This small molecule binds to this protein.
Small molecule (SMILES): CC(=O)N[C@H]1[C@H](O[C@H]2[C@H](O[C@@H]3O[C@@H](C)[C@@H](O)[C@@H](O)[C@@H]3O)[C@@H](NC(C)=O)CO[C@@H]2CO)O[C@H](CO)[C@@H](O[C@@H]2O[C@H](CO)[C@@H](O)[C@H](O)[C@@H]2O)[C@@H]1O

Sequence of chain 1.A:
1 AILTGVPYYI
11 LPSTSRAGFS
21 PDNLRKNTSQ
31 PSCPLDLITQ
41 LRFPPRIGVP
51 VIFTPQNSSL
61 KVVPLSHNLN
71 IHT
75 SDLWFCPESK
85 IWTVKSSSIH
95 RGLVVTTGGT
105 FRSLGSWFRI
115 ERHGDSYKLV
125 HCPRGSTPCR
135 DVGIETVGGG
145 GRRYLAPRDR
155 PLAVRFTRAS

Sequence of chain 1.B:
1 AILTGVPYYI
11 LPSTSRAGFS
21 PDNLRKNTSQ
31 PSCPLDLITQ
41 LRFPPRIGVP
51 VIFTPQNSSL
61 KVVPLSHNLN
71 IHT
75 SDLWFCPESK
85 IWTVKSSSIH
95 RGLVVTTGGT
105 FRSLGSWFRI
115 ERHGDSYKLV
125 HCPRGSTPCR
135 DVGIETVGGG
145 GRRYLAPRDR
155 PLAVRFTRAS

Binding-site contacts:
Ligand atom O5 contacts residue PHE79 of chain 1.A at 3.7 Å.
Ligand atom C1 contacts residue ASN27 of chain 1.A at 1.4 Å.
Ligand atom C1 contacts residue PHE79 of chain 1.A at 4.4 Å (hydrophobic).
Ligand atom C7 contacts residue ASN27 of chain 1.A at 3.6 Å.
Ligand atom N2 contacts residue ASN27 of chain 1.A at 3.0 Å (h-bond).
Ligand atom C6 contacts residue LEU77 of chain 1.A at 3.8 Å (hydrophobic).
Ligand atom C6 contacts residue ASP76 of chain 1.B at 4.0 Å.
Ligand atom O7 contacts residue ASN27 of chain 1.A at 3.8 Å.
Ligand atom C8 contacts residue LEU77 of chain 1.B at 3.6 Å (hydrophobic).
Ligand atom C4 contacts residue ASN27 of chain 1.A at 4.3 Å.
Ligand atom C6 contacts residue PHE79 of chain 1.A at 4.0 Å (hydrophobic).
Ligand atom C5 contacts residue ASN27 of chain 1.A at 3.6 Å.
Ligand atom C5 contacts residue PHE79 of chain 1.A at 4.3 Å (hydrophobic).
Ligand atom C3 contacts residue ASN27 of chain 1.A at 3.9 Å.
Ligand atom C2 contacts residue ASN27 of chain 1.A at 2.6 Å.
Ligand atom O6 contacts residue PHE79 of chain 1.A at 4.1 Å.
Ligand atom O5 contacts residue ASN27 of chain 1.A at 2.3 Å (h-bond).
Ligand atom O6 contacts residue ASP76 of chain 1.B at 3.3 Å (salt-bridge).
Ligand atom C5 contacts residue LEU77 of chain 1.A at 4.3 Å (hydrophobic).
Ligand atom C8 contacts residue LEU77 of chain 1.A at 3.9 Å (hydrophobic).